A protein and the small-molecule ligand that binds it are described below.
Small molecule (SMILES): CC(C)(C)S(=O)(=O)C[C@H](C1CC1)N1C(=O)[C@@H](CC(=O)O)O[C@H](c2cccc(Cl)c2)[C@H]1c1ccc(Cl)cc1

Sequence of chain 1.A:
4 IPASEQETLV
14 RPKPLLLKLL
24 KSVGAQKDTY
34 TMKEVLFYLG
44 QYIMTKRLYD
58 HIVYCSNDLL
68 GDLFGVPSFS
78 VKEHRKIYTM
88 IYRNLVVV

Binding-site contacts:
Ligand atom O6 contacts residue GLY43 of chain 1.A at 3.5 Å.
Ligand atom C22 contacts residue ILE46 of chain 1.A at 3.7 Å (hydrophobic).
Ligand atom C12 contacts residue LEU39 of chain 1.A at 3.5 Å (hydrophobic).
Ligand atom C19 contacts residue GLY43 of chain 1.A at 3.5 Å.
Ligand atom C1 contacts residue ILE84 of chain 1.A at 3.9 Å (hydrophobic).
Ligand atom C26 contacts residue HIS81 of chain 1.A at 3.7 Å.
Ligand atom CL2 contacts residue LEU39 of chain 1.A at 4.0 Å.
Ligand atom C13 contacts residue LEU39 of chain 1.A at 3.6 Å (hydrophobic).
Ligand atom C22 contacts residue VAL78 of chain 1.A at 3.7 Å (hydrophobic).
Ligand atom C27 contacts residue GLY43 of chain 1.A at 3.6 Å.
Ligand atom C17 contacts residue GLY43 of chain 1.A at 4.0 Å.
Ligand atom C17 contacts residue MET47 of chain 1.A at 4.0 Å (hydrophobic).
Ligand atom C19 contacts residue PHE40 of chain 1.A at 4.0 Å (hydrophobic).
Ligand atom CL2 contacts residue TYR85 of chain 1.A at 3.6 Å.
Ligand atom C2 contacts residue ILE46 of chain 1.A at 3.9 Å (hydrophobic).
Ligand atom C11 contacts residue LEU39 of chain 1.A at 4.0 Å (hydrophobic).
Ligand atom C3 contacts residue GLY43 of chain 1.A at 3.7 Å.
Ligand atom C25 contacts residue VAL78 of chain 1.A at 3.8 Å (hydrophobic).
Ligand atom C14 contacts residue HIS81 of chain 1.A at 3.4 Å.
Ligand atom CL1 contacts residue PHE71 of chain 1.A at 4.0 Å.
Ligand atom C16 contacts residue TYR52 of chain 1.A at 3.9 Å (hydrophobic).
Ligand atom C27 contacts residue ILE46 of chain 1.A at 3.4 Å (hydrophobic).
Ligand atom CL2 contacts residue ILE84 of chain 1.A at 3.5 Å.
Ligand atom C27 contacts residue MET47 of chain 1.A at 3.6 Å (hydrophobic).
Ligand atom CL1 contacts residue ILE46 of chain 1.A at 3.7 Å.
Ligand atom C4 contacts residue LEU39 of chain 1.A at 3.5 Å (hydrophobic).
Ligand atom C9 contacts residue HIS81 of chain 1.A at 3.7 Å.
Ligand atom C4 contacts residue GLY43 of chain 1.A at 3.8 Å.
Ligand atom C19 contacts residue GLN44 of chain 1.A at 3.5 Å.
Ligand atom C27 contacts residue TYR52 of chain 1.A at 3.8 Å (hydrophobic).
Ligand atom C21 contacts residue PHE40 of chain 1.A at 3.8 Å (hydrophobic).
Ligand atom O4 contacts residue VAL78 of chain 1.A at 3.5 Å (h-bond).
Ligand atom C8 contacts residue HIS81 of chain 1.A at 4.0 Å.
Ligand atom O4 contacts residue HIS81 of chain 1.A at 2.7 Å (h-bond).
Ligand atom C12 contacts residue TYR85 of chain 1.A at 4.0 Å (hydrophobic).
Ligand atom O6 contacts residue LEU39 of chain 1.A at 4.0 Å.
Ligand atom C3 contacts residue LEU39 of chain 1.A at 3.5 Å (hydrophobic).
Ligand atom CL1 contacts residue ILE84 of chain 1.A at 3.8 Å.
Ligand atom C13 contacts residue HIS81 of chain 1.A at 3.7 Å.
Ligand atom CL2 contacts residue HIS81 of chain 1.A at 3.6 Å.